Binding-site contacts:
Ligand atom C3 contacts residue ARG19 of chain 1.K at 3.4 Å.
Ligand atom O contacts residue MES1 of chain 1.JA at 2.8 Å (h-bond).
Ligand atom C contacts residue THR1 of chain 1.K at 1.4 Å.
Ligand atom C3 contacts residue MET45 of chain 1.K at 4.0 Å (hydrophobic).
Ligand atom CA contacts residue GLY47 of chain 1.K at 3.5 Å.
Ligand atom O contacts residue THR21 of chain 1.K at 3.3 Å (h-bond).
Ligand atom O contacts residue THR1 of chain 1.K at 3.6 Å.
Ligand atom CB contacts residue GLY47 of chain 1.K at 3.9 Å.
Ligand atom O contacts residue THR1 of chain 1.K at 2.3 Å (h-bond).
Ligand atom C3 contacts residue TYR170 of chain 1.K at 2.8 Å (hydrophobic).
Ligand atom C2 contacts residue TYR170 of chain 1.K at 3.5 Å (hydrophobic).
Ligand atom C3 contacts residue GLY47 of chain 1.K at 3.9 Å.
Ligand atom C1 contacts residue SER131 of chain 1.K at 3.4 Å.
Ligand atom CB contacts residue THR21 of chain 1.K at 3.4 Å.
Ligand atom C1 contacts residue THR1 of chain 1.K at 2.5 Å.
Ligand atom O contacts residue ALA20 of chain 1.K at 3.4 Å.
Ligand atom CA contacts residue THR21 of chain 1.K at 3.9 Å.
Ligand atom C contacts residue THR21 of chain 1.K at 3.5 Å.
Ligand atom C2 contacts residue MES1 of chain 1.JA at 3.9 Å.
Ligand atom C contacts residue LYS33 of chain 1.K at 3.8 Å.
Ligand atom N contacts residue THR21 of chain 1.K at 2.8 Å (h-bond).
Ligand atom CD contacts residue ASP126 of chain 1.L at 3.4 Å.
Ligand atom C contacts residue MES1 of chain 1.JA at 3.8 Å.
Ligand atom CA contacts residue THR1 of chain 1.K at 2.3 Å.
Ligand atom C3 contacts residue THR1 of chain 1.K at 2.5 Å.
Ligand atom C contacts residue GLY47 of chain 1.K at 3.8 Å.
Ligand atom O contacts residue GLY47 of chain 1.K at 3.4 Å (h-bond).
Ligand atom CH3 contacts residue ASP126 of chain 1.L at 3.4 Å.
Ligand atom N contacts residue THR1 of chain 1.K at 3.6 Å (h-bond).
Ligand atom CA contacts residue LYS33 of chain 1.K at 3.8 Å.
Ligand atom CA contacts residue ARG19 of chain 1.K at 4.0 Å.
Ligand atom O contacts residue THR21 of chain 1.K at 3.5 Å (h-bond).
Ligand atom C3 contacts residue LYS33 of chain 1.K at 3.8 Å.
Ligand atom C3 contacts residue THR1 of chain 1.K at 2.6 Å.
Ligand atom O contacts residue ALA49 of chain 1.K at 3.5 Å.
Ligand atom CA contacts residue THR21 of chain 1.K at 3.2 Å.
Ligand atom C1 contacts residue MES1 of chain 1.JA at 3.2 Å.
Ligand atom C2 contacts residue THR1 of chain 1.K at 1.5 Å.
Ligand atom O contacts residue MES1 of chain 1.JA at 4.0 Å.
Ligand atom N contacts residue GLY47 of chain 1.K at 3.3 Å (h-bond).

A protein and the small-molecule ligand that binds it are described below.
Small molecule (SMILES): CC(=O)N1CCC[C@H]1C(=O)N[C@@H](C)C(=O)N[C@@H](C)[C@@H](O)[C@H](C)CO

Sequence of chain 1.L:
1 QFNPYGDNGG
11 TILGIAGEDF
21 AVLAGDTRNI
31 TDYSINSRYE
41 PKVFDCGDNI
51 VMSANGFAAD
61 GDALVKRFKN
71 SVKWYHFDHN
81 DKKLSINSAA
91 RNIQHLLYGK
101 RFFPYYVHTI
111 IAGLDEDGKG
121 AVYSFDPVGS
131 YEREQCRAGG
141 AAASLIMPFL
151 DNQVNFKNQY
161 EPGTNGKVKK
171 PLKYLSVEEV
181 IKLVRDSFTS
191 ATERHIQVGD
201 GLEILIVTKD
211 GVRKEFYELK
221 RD

Sequence of chain 1.K:
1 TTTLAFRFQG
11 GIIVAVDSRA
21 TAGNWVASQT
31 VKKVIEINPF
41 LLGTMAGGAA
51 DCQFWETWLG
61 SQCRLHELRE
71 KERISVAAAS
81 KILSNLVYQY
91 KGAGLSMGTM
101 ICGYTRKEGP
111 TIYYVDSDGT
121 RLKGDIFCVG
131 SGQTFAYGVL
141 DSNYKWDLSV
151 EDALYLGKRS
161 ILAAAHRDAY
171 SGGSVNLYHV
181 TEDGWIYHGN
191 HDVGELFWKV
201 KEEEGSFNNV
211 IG